Sequence of chain 1.B:
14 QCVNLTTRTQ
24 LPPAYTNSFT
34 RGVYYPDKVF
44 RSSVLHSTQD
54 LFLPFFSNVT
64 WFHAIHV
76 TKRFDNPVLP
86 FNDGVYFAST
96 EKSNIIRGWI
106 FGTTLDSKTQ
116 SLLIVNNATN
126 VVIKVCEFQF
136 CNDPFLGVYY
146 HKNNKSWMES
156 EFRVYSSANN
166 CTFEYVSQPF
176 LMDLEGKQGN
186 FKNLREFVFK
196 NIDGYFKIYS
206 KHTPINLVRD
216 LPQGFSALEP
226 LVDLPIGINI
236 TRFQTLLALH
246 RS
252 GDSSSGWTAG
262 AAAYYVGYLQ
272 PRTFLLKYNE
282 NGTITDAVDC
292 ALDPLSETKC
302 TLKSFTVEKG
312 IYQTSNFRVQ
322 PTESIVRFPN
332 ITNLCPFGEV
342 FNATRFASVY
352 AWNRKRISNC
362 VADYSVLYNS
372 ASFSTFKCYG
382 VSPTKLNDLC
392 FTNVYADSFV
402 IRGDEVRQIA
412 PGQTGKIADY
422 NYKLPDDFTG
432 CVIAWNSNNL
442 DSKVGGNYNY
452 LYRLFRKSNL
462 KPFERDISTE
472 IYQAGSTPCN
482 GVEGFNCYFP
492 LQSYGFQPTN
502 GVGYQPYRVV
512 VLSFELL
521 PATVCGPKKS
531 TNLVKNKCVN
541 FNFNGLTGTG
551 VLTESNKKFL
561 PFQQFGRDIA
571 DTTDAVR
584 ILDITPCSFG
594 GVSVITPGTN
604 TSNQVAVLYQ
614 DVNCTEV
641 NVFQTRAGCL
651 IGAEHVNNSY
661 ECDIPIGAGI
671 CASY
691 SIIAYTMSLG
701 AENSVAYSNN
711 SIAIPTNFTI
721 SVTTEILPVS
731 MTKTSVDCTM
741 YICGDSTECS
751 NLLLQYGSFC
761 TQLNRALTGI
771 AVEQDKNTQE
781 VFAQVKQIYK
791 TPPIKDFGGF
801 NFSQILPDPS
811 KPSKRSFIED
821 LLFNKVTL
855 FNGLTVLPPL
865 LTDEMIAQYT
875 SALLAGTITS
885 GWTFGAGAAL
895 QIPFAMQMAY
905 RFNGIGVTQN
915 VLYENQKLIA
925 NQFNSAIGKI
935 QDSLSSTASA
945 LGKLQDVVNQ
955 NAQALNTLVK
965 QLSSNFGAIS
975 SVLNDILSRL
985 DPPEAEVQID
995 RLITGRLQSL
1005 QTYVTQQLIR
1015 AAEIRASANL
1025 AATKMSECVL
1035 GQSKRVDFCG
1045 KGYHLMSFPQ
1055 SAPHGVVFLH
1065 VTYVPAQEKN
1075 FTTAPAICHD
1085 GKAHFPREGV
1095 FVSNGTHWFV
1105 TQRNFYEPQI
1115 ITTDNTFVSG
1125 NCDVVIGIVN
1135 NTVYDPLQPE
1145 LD

This small molecule binds to this protein.
Small molecule (SMILES): CC(=O)N[C@@H]1[C@@H](O)[C@H](O)[C@@H](CO)O[C@H]1O

Binding-site contacts:
Ligand atom N2 contacts residue GLY339 of chain 1.B at 4.3 Å.
Ligand atom O7 contacts residue ASN343 of chain 1.B at 4.4 Å.
Ligand atom O7 contacts residue GLY339 of chain 1.B at 3.9 Å.
Ligand atom O5 contacts residue ASN343 of chain 1.B at 2.4 Å (h-bond).
Ligand atom C1 contacts residue ASN343 of chain 1.B at 1.4 Å.
Ligand atom N2 contacts residue ASN343 of chain 1.B at 2.9 Å (h-bond).
Ligand atom C4 contacts residue ASN343 of chain 1.B at 4.2 Å.
Ligand atom C7 contacts residue PHE338 of chain 1.B at 4.4 Å (hydrophobic).
Ligand atom C8 contacts residue PHE342 of chain 1.B at 4.3 Å (hydrophobic).
Ligand atom C8 contacts residue PHE338 of chain 1.B at 3.3 Å (hydrophobic).
Ligand atom C7 contacts residue GLY339 of chain 1.B at 3.7 Å.
Ligand atom C7 contacts residue ASN343 of chain 1.B at 3.9 Å.
Ligand atom C3 contacts residue ASN343 of chain 1.B at 3.8 Å.
Ligand atom C8 contacts residue GLY339 of chain 1.B at 3.3 Å.
Ligand atom C2 contacts residue ASN343 of chain 1.B at 2.5 Å.
Ligand atom C5 contacts residue ASN343 of chain 1.B at 3.7 Å.